This small molecule binds to this protein.
Small molecule (SMILES): Nc1nc2c(ncn2[C@@H]2O[C@H](CO[P](=O)(O)S)[C@@H](O)[C@H]2O)c(=O)[nH]1

Binding-site contacts:
Ligand atom C2 contacts residue ASP207 of chain 1.A at 3.4 Å.
Ligand atom C5 contacts residue MET233 of chain 1.A at 3.7 Å (hydrophobic).
Ligand atom C6 contacts residue GOL1 of chain 1.S at 3.7 Å.
Ligand atom S2P contacts residue A3 of chain 1.B at 3.5 Å (h-bond).
Ligand atom N2 contacts residue ASP207 of chain 1.A at 2.8 Å (salt-bridge).
Ligand atom P contacts residue NI1 of chain 1.P at 3.6 Å.
Ligand atom O6 contacts residue GOL1 of chain 1.S at 3.0 Å (h-bond).
Ligand atom O1P contacts residue ASN92 of chain 1.A at 3.2 Å (h-bond).
Ligand atom N2 contacts residue GLY203 of chain 1.A at 3.1 Å (h-bond).
Ligand atom S2P contacts residue HIS93 of chain 1.A at 3.6 Å.
Ligand atom C5' contacts residue A3 of chain 1.B at 3.4 Å.
Ligand atom N1 contacts residue LEU211 of chain 1.A at 3.6 Å.
Ligand atom N1 contacts residue ASP207 of chain 1.A at 3.0 Å (salt-bridge).
Ligand atom O6 contacts residue LEU211 of chain 1.A at 3.3 Å.
Ligand atom O2' contacts residue PHE204 of chain 1.A at 3.6 Å.
Ligand atom C4 contacts residue MET233 of chain 1.A at 3.6 Å (hydrophobic).
Ligand atom N7 contacts residue HIS232 of chain 1.A at 3.4 Å (h-bond).
Ligand atom O3P contacts residue HIS93 of chain 1.A at 2.3 Å (h-bond).
Ligand atom O5' contacts residue HIS234 of chain 1.A at 3.4 Å.
Ligand atom C2' contacts residue MET233 of chain 1.A at 3.6 Å (hydrophobic).
Ligand atom S2P contacts residue HIS234 of chain 1.A at 2.7 Å (h-bond).
Ligand atom C3' contacts residue HIS234 of chain 1.A at 3.6 Å.
Ligand atom C6 contacts residue LEU211 of chain 1.A at 3.5 Å (hydrophobic).
Ligand atom C8 contacts residue HIS232 of chain 1.A at 3.2 Å.
Ligand atom O5' contacts residue A3 of chain 1.B at 3.2 Å.
Ligand atom O1P contacts residue NI1 of chain 1.P at 2.3 Å (h-bond).
Ligand atom S2P contacts residue HIS18 of chain 1.A at 2.7 Å (h-bond).
Ligand atom O3' contacts residue HIS234 of chain 1.A at 2.5 Å (h-bond).
Ligand atom N7 contacts residue MET233 of chain 1.A at 3.7 Å.
Ligand atom O3P contacts residue A3 of chain 1.B at 1.4 Å.
Ligand atom C8 contacts residue MET233 of chain 1.A at 3.7 Å (hydrophobic).
Ligand atom O2' contacts residue MET233 of chain 1.A at 2.8 Å (h-bond).
Ligand atom P contacts residue HIS93 of chain 1.A at 3.1 Å.
Ligand atom O1P contacts residue ASP47 of chain 1.A at 3.2 Å (salt-bridge).
Ligand atom C3' contacts residue HIS232 of chain 1.A at 3.6 Å.
Ligand atom O1P contacts residue HIS232 of chain 1.A at 3.2 Å.
Ligand atom O1P contacts residue HIS93 of chain 1.A at 3.2 Å (h-bond).
Ligand atom O3P contacts residue C4 of chain 1.B at 3.7 Å.
Ligand atom P contacts residue A3 of chain 1.B at 2.6 Å.
Ligand atom N7 contacts residue GOL1 of chain 1.S at 3.3 Å.

Sequence of chain 1.A:
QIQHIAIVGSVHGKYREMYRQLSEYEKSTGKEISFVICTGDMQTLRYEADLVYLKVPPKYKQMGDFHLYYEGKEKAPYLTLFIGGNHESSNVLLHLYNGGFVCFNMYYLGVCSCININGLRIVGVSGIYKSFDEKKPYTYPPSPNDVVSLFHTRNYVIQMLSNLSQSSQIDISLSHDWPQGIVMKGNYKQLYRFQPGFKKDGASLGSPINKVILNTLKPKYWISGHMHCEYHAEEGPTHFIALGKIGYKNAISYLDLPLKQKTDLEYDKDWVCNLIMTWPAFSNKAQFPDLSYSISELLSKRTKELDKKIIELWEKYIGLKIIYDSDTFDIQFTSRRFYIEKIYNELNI